A small-molecule ligand and the protein it binds are described below.
Small molecule (SMILES): O=C(Cc1ccccc1)Nc1cncc2ccccc12

Sequence of chain 1.A:
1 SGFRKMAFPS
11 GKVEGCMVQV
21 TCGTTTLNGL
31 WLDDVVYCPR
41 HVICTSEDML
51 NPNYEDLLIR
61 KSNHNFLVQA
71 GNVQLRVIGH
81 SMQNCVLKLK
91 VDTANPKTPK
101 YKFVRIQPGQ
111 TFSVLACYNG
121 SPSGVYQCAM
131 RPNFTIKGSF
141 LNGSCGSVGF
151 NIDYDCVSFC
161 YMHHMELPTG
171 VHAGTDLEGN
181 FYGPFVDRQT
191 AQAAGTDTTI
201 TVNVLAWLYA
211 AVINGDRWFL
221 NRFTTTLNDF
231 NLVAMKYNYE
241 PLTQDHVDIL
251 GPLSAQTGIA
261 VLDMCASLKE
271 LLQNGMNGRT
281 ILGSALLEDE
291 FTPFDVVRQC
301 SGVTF

Binding-site contacts:
Ligand atom C7 contacts residue GLN189 of chain 1.B at 3.7 Å.
Ligand atom C12 contacts residue ASN142 of chain 1.B at 3.6 Å.
Ligand atom C6 contacts residue GLN189 of chain 1.B at 3.5 Å.
Ligand atom C9 contacts residue HIS163 of chain 1.B at 3.0 Å.
Ligand atom C5 contacts residue MET165 of chain 1.B at 3.5 Å (hydrophobic).
Ligand atom C9 contacts residue CYS145 of chain 1.B at 3.9 Å (hydrophobic).
Ligand atom C10 contacts residue PHE140 of chain 1.B at 3.5 Å (hydrophobic).
Ligand atom C3 contacts residue HIS41 of chain 1.B at 3.9 Å.
Ligand atom C5 contacts residue MET49 of chain 1.B at 3.4 Å (hydrophobic).
Ligand atom C10 contacts residue GLU166 of chain 1.B at 3.5 Å.
Ligand atom C9 contacts residue GLU166 of chain 1.B at 3.7 Å.
Ligand atom N1 contacts residue SER144 of chain 1.B at 3.7 Å.
Ligand atom N contacts residue CYS145 of chain 1.B at 3.5 Å (h-bond).
Ligand atom N1 contacts residue GLU166 of chain 1.B at 3.7 Å.
Ligand atom C11 contacts residue ASN142 of chain 1.B at 3.9 Å.
Ligand atom C contacts residue MET165 of chain 1.B at 3.9 Å (hydrophobic).
Ligand atom C5 contacts residue ARG188 of chain 1.B at 3.5 Å.
Ligand atom C5 contacts residue GLN189 of chain 1.B at 3.8 Å.
Ligand atom O contacts residue GLU166 of chain 1.B at 3.1 Å (salt-bridge).
Ligand atom C3 contacts residue MET165 of chain 1.B at 3.5 Å (hydrophobic).
Ligand atom C12 contacts residue LEU141 of chain 1.B at 3.7 Å (hydrophobic).
Ligand atom C6 contacts residue MET49 of chain 1.B at 3.8 Å (hydrophobic).
Ligand atom C14 contacts residue ASN142 of chain 1.B at 4.0 Å.
Ligand atom C11 contacts residue LEU141 of chain 1.B at 3.7 Å (hydrophobic).
Ligand atom O contacts residue MET165 of chain 1.B at 3.4 Å.
Ligand atom C13 contacts residue ASN142 of chain 1.B at 3.9 Å.
Ligand atom C9 contacts residue MET165 of chain 1.B at 3.9 Å (hydrophobic).
Ligand atom C10 contacts residue LEU141 of chain 1.B at 3.6 Å (hydrophobic).
Ligand atom C15 contacts residue ASN142 of chain 1.B at 3.8 Å.
Ligand atom C4 contacts residue MET49 of chain 1.B at 3.5 Å (hydrophobic).
Ligand atom C6 contacts residue DMS1 of chain 1.L at 3.7 Å.
Ligand atom C12 contacts residue PHE140 of chain 1.B at 4.0 Å (hydrophobic).
Ligand atom C8 contacts residue CYS145 of chain 1.B at 4.0 Å (hydrophobic).
Ligand atom N1 contacts residue HIS163 of chain 1.B at 2.8 Å (h-bond).
Ligand atom C contacts residue HIS164 of chain 1.B at 3.9 Å.
Ligand atom C3 contacts residue HIS164 of chain 1.B at 3.5 Å.
Ligand atom N1 contacts residue PHE140 of chain 1.B at 3.7 Å.
Ligand atom C11 contacts residue GLU166 of chain 1.B at 3.9 Å.
Ligand atom C4 contacts residue MET165 of chain 1.B at 3.6 Å (hydrophobic).
Ligand atom C12 contacts residue GLU166 of chain 1.B at 3.9 Å.

Sequence of chain 1.B:
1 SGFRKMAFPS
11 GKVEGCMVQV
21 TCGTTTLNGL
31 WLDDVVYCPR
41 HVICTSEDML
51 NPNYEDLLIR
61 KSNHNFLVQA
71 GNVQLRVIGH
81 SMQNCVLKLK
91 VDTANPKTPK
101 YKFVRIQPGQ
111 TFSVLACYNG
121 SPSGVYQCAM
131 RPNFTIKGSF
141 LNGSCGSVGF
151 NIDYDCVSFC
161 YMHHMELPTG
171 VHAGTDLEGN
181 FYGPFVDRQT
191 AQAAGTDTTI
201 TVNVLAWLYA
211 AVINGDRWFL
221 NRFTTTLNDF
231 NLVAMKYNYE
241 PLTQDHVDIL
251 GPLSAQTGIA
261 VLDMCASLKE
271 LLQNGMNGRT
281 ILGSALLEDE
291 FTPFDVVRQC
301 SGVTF